Binding-site contacts:
Ligand atom O73 contacts residue ARG111 of chain 1.A at 2.6 Å (salt-bridge).
Ligand atom C67 contacts residue PHE158 of chain 1.A at 3.8 Å (hydrophobic).
Ligand atom C41 contacts residue LEU34 of chain 1.A at 3.8 Å (hydrophobic).
Ligand atom C57 contacts residue CYS108 of chain 1.A at 3.8 Å (hydrophobic).
Ligand atom CL contacts residue LYS57 of chain 1.A at 3.8 Å.
Ligand atom C13 contacts residue CYS108 of chain 1.A at 3.3 Å (hydrophobic).
Ligand atom O53 contacts residue CYS108 of chain 1.A at 3.4 Å (h-bond).
Ligand atom N8 contacts residue CYS108 of chain 1.A at 3.0 Å (h-bond).
Ligand atom C13 contacts residue ALA55 of chain 1.A at 3.5 Å (hydrophobic).
Ligand atom C62 contacts residue LYS36 of chain 1.A at 3.2 Å.
Ligand atom N72 contacts residue GLY35 of chain 1.A at 3.8 Å.
Ligand atom N8 contacts residue LEU34 of chain 1.A at 3.6 Å.
Ligand atom C11 contacts residue PHE158 of chain 1.A at 3.7 Å (hydrophobic).
Ligand atom C26 contacts residue VAL89 of chain 1.A at 3.7 Å (hydrophobic).
Ligand atom C50 contacts residue LEU34 of chain 1.A at 3.8 Å (hydrophobic).
Ligand atom N72 contacts residue ARG111 of chain 1.A at 3.3 Å (salt-bridge).
Ligand atom C55 contacts residue LEU34 of chain 1.A at 3.0 Å (hydrophobic).
Ligand atom C13 contacts residue GLU106 of chain 1.A at 3.3 Å.
Ligand atom C45 contacts residue LEU34 of chain 1.A at 3.8 Å (hydrophobic).
Ligand atom C54 contacts residue ARG32 of chain 1.A at 3.4 Å.
Ligand atom C26 contacts residue GLU106 of chain 1.A at 3.5 Å.
Ligand atom N14 contacts residue CYS108 of chain 1.A at 2.9 Å (h-bond).
Ligand atom C9 contacts residue CYS108 of chain 1.A at 3.5 Å (hydrophobic).
Ligand atom C57 contacts residue LEU34 of chain 1.A at 3.5 Å (hydrophobic).
Ligand atom C71 contacts residue ARG111 of chain 1.A at 3.2 Å.
Ligand atom C9 contacts residue LEU34 of chain 1.A at 3.8 Å (hydrophobic).
Ligand atom CL contacts residue GLY37 of chain 1.A at 3.9 Å.
Ligand atom N16 contacts residue PHE158 of chain 1.A at 3.3 Å.
Ligand atom C12 contacts residue ALA55 of chain 1.A at 3.7 Å (hydrophobic).
Ligand atom C12 contacts residue PHE158 of chain 1.A at 3.8 Å (hydrophobic).
Ligand atom N72 contacts residue LEU34 of chain 1.A at 3.5 Å (h-bond).
Ligand atom C45 contacts residue ARG111 of chain 1.A at 3.5 Å.
Ligand atom N42 contacts residue LEU34 of chain 1.A at 3.0 Å (h-bond).
Ligand atom N42 contacts residue ARG111 of chain 1.A at 3.9 Å.
Ligand atom C17 contacts residue PHE158 of chain 1.A at 3.6 Å (hydrophobic).
Ligand atom C71 contacts residue LEU34 of chain 1.A at 3.6 Å (hydrophobic).
Ligand atom C54 contacts residue ARG109 of chain 1.A at 3.6 Å.
Ligand atom N15 contacts residue PHE158 of chain 1.A at 3.3 Å.
Ligand atom C56 contacts residue LEU34 of chain 1.A at 3.6 Å (hydrophobic).
Ligand atom O53 contacts residue ARG109 of chain 1.A at 3.2 Å.

The small molecule below binds the protein below.
Small molecule (SMILES): COc1cc(C(=O)NC2CCN(C)CC2)ccc1Nc1cc2c(cn1)c(C)nn2-c1cc(Cl)cc(CCC(N)=O)c1

Sequence of chain 1.A:
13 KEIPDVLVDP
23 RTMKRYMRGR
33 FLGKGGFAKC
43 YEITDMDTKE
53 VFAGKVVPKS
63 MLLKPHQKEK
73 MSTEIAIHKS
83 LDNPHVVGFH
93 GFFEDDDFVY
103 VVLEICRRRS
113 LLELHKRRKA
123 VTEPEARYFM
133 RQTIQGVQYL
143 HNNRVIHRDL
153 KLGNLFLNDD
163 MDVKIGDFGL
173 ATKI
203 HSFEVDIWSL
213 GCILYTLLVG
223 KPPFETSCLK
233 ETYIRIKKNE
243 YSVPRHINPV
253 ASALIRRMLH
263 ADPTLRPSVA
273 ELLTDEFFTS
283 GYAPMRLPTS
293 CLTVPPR